This small molecule binds to this protein.
Small molecule (SMILES): CCOC(=O)c1ccc(OCCCCC2CCN(c3ccc(C)nn3)CC2)cc1

Sequence of chain 1.B:
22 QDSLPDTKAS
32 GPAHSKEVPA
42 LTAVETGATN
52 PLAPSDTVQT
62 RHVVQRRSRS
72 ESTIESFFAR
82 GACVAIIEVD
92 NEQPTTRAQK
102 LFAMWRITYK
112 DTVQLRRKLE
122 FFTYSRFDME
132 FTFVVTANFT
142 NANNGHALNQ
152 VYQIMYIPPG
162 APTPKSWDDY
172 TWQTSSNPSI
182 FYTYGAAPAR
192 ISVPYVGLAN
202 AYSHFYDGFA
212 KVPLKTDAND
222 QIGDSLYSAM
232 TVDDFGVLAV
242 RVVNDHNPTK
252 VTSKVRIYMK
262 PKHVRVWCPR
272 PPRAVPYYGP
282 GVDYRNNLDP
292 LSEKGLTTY

Binding-site contacts:
Ligand atom C22 contacts residue PHE236 of chain 1.B at 3.9 Å (hydrophobic).
Ligand atom C7 contacts residue PHE132 of chain 1.B at 3.6 Å (hydrophobic).
Ligand atom O24 contacts residue TYR110 of chain 1.B at 3.9 Å.
Ligand atom N3 contacts residue ILE192 of chain 1.B at 3.8 Å.
Ligand atom C23 contacts residue PHE236 of chain 1.B at 3.5 Å (hydrophobic).
Ligand atom C21 contacts residue PHE236 of chain 1.B at 3.4 Å (hydrophobic).
Ligand atom C26 contacts residue THR109 of chain 1.B at 3.7 Å.
Ligand atom C9 contacts residue ILE108 of chain 1.B at 3.5 Å (hydrophobic).
Ligand atom N6 contacts residue VAL194 of chain 1.B at 3.7 Å.
Ligand atom C10 contacts residue VAL194 of chain 1.B at 3.7 Å (hydrophobic).
Ligand atom C11 contacts residue VAL194 of chain 1.B at 3.7 Å (hydrophobic).
Ligand atom C27 contacts residue THR109 of chain 1.B at 3.5 Å.
Ligand atom C19 contacts residue PHE236 of chain 1.B at 3.5 Å (hydrophobic).
Ligand atom C13 contacts residue VAL197 of chain 1.B at 3.6 Å (hydrophobic).
Ligand atom C23 contacts residue TYR110 of chain 1.B at 3.3 Å (hydrophobic).
Ligand atom N4 contacts residue LEU239 of chain 1.B at 3.8 Å.
Ligand atom O25 contacts residue TYR110 of chain 1.B at 3.0 Å.
Ligand atom C8 contacts residue PHE132 of chain 1.B at 3.4 Å (hydrophobic).
Ligand atom C20 contacts residue TYR110 of chain 1.B at 3.5 Å (hydrophobic).
Ligand atom C21 contacts residue TYR203 of chain 1.B at 3.8 Å (hydrophobic).
Ligand atom C3 contacts residue ALA24 of chain 1.D at 3.7 Å (hydrophobic).
Ligand atom N4 contacts residue ILE192 of chain 1.B at 3.6 Å.
Ligand atom C1 contacts residue ILE155 of chain 1.B at 3.7 Å (hydrophobic).
Ligand atom C14 contacts residue PHE236 of chain 1.B at 3.9 Å (hydrophobic).
Ligand atom C3 contacts residue TYR157 of chain 1.B at 3.5 Å (hydrophobic).
Ligand atom C14 contacts residue VAL197 of chain 1.B at 3.6 Å (hydrophobic).
Ligand atom C1 contacts residue PRO179 of chain 1.B at 3.9 Å (hydrophobic).
Ligand atom C12 contacts residue PHE236 of chain 1.B at 3.8 Å (hydrophobic).
Ligand atom C19 contacts residue TYR110 of chain 1.B at 3.7 Å (hydrophobic).
Ligand atom C1 contacts residue ILE181 of chain 1.B at 3.4 Å (hydrophobic).
Ligand atom C10 contacts residue TYR157 of chain 1.B at 3.6 Å (hydrophobic).
Ligand atom C9 contacts residue TYR157 of chain 1.B at 3.8 Å (hydrophobic).
Ligand atom C11 contacts residue TYR157 of chain 1.B at 3.6 Å (hydrophobic).
Ligand atom C22 contacts residue TYR203 of chain 1.B at 3.5 Å (hydrophobic).
Ligand atom C4 contacts residue TYR157 of chain 1.B at 3.4 Å (hydrophobic).
Ligand atom O24 contacts residue PHE236 of chain 1.B at 3.7 Å.
Ligand atom C3 contacts residue PRO179 of chain 1.B at 3.7 Å (hydrophobic).
Ligand atom C8 contacts residue ILE108 of chain 1.B at 3.8 Å (hydrophobic).
Ligand atom C20 contacts residue PHE236 of chain 1.B at 3.2 Å (hydrophobic).
Ligand atom C4 contacts residue ALA24 of chain 1.D at 3.8 Å (hydrophobic).

Sequence of chain 1.D:
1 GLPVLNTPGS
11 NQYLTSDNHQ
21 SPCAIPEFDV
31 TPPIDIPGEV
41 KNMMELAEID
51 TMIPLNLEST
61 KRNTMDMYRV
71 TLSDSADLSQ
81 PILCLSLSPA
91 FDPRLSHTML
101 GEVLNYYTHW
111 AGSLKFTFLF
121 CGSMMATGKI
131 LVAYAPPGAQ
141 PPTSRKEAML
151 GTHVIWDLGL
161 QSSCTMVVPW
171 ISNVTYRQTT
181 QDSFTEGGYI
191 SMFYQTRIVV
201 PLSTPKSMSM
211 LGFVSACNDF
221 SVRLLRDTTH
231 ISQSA